Sequence of chain 47.C:
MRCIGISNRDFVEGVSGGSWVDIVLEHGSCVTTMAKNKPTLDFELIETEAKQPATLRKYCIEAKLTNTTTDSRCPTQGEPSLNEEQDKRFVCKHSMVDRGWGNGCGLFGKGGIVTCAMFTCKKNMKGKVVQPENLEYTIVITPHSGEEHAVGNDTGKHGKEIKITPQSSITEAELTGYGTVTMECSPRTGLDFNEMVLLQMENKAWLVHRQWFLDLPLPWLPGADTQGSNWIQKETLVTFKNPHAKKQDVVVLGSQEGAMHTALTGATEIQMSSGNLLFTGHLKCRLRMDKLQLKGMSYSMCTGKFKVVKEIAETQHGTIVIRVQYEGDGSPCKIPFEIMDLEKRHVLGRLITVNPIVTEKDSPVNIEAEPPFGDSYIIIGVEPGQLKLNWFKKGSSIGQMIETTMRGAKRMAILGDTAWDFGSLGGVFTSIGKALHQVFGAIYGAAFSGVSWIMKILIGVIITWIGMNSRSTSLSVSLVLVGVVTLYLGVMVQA

Binding-site contacts:
Ligand atom C8 contacts residue HIS149 of chain 47.C at 3.5 Å.
Ligand atom C5 contacts residue HIS158 of chain 47.C at 4.2 Å.
Ligand atom O5 contacts residue HIS158 of chain 47.C at 3.2 Å.
Ligand atom N2 contacts residue ASN153 of chain 47.C at 3.2 Å (h-bond).
Ligand atom C1 contacts residue ASN153 of chain 47.C at 1.4 Å.
Ligand atom C6 contacts residue GLY156 of chain 47.C at 3.8 Å.
Ligand atom C7 contacts residue GLY102 of chain 47.E at 4.0 Å.
Ligand atom O5 contacts residue ASN153 of chain 47.C at 2.2 Å (h-bond).
Ligand atom O7 contacts residue ASN153 of chain 47.C at 4.0 Å.
Ligand atom C5 contacts residue ASN153 of chain 47.C at 3.6 Å.
Ligand atom C3 contacts residue ASN153 of chain 47.C at 3.9 Å.
Ligand atom O5 contacts residue GLY156 of chain 47.C at 3.9 Å.
Ligand atom C4 contacts residue HIS149 of chain 47.C at 3.7 Å.
Ligand atom C7 contacts residue TRP101 of chain 47.E at 4.3 Å (hydrophobic).
Ligand atom O3 contacts residue HIS149 of chain 47.C at 4.2 Å.
Ligand atom O5 contacts residue HIS149 of chain 47.C at 3.8 Å.
Ligand atom C6 contacts residue HIS158 of chain 47.C at 3.9 Å.
Ligand atom C1 contacts residue HIS158 of chain 47.C at 4.1 Å.
Ligand atom O7 contacts residue GLY102 of chain 47.E at 3.0 Å (h-bond).
Ligand atom C2 contacts residue ASN153 of chain 47.C at 2.6 Å.
Ligand atom C7 contacts residue ASN153 of chain 47.C at 3.6 Å.
Ligand atom C4 contacts residue ASN153 of chain 47.C at 4.2 Å.
Ligand atom O6 contacts residue HIS149 of chain 47.C at 3.6 Å.
Ligand atom C5 contacts residue GLY156 of chain 47.C at 4.0 Å.
Ligand atom C8 contacts residue ASN153 of chain 47.C at 3.9 Å.
Ligand atom O7 contacts residue TRP101 of chain 47.E at 3.4 Å (h-bond).
Ligand atom O5 contacts residue THR155 of chain 47.C at 3.8 Å.
Ligand atom C8 contacts residue ALA150 of chain 47.C at 4.5 Å (hydrophobic).
Ligand atom C1 contacts residue HIS149 of chain 47.C at 3.7 Å.
Ligand atom C2 contacts residue HIS149 of chain 47.C at 3.6 Å.
Ligand atom C1 contacts residue THR155 of chain 47.C at 3.7 Å.
Ligand atom O6 contacts residue HIS158 of chain 47.C at 3.4 Å.
Ligand atom C3 contacts residue HIS149 of chain 47.C at 4.3 Å.
Ligand atom C5 contacts residue HIS149 of chain 47.C at 3.6 Å.
Ligand atom O7 contacts residue ASN103 of chain 47.E at 4.5 Å.
Ligand atom C8 contacts residue TRP101 of chain 47.E at 4.4 Å (hydrophobic).
Ligand atom C6 contacts residue HIS149 of chain 47.C at 4.1 Å.

Sequence of chain 47.E:
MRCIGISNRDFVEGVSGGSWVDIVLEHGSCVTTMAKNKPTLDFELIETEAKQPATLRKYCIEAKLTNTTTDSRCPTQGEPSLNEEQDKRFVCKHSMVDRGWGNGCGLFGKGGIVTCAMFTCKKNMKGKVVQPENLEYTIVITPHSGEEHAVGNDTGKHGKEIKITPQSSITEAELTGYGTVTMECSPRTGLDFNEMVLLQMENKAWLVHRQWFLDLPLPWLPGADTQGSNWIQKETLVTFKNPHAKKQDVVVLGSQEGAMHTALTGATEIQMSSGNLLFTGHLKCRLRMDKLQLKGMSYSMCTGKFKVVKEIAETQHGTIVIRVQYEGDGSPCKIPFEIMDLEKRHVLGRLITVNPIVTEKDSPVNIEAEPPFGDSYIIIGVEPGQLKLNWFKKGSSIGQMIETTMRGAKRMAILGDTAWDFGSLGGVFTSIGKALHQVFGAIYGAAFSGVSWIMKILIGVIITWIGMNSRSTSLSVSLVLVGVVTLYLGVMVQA

The protein below binds the small molecule below.
Small molecule (SMILES): CC(=O)N[C@H]1[C@H](O[C@H]2[C@H](O)[C@@H](NC(C)=O)CO[C@@H]2CO)O[C@H](CO)[C@@H](O)[C@@H]1O